Sequence of chain 58.H:
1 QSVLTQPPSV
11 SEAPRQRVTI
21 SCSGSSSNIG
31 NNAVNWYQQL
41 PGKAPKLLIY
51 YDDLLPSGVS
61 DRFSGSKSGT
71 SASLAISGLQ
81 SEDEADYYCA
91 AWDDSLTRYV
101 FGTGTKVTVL

This protein binds this small molecule.
Small molecule (SMILES): CC(=O)N[C@H]1[C@H](O[C@H]2[C@H](O)[C@@H](NC(C)=O)CO[C@@H]2CO)O[C@H](CO)[C@@H](O)[C@@H]1O

Sequence of chain 58.C:
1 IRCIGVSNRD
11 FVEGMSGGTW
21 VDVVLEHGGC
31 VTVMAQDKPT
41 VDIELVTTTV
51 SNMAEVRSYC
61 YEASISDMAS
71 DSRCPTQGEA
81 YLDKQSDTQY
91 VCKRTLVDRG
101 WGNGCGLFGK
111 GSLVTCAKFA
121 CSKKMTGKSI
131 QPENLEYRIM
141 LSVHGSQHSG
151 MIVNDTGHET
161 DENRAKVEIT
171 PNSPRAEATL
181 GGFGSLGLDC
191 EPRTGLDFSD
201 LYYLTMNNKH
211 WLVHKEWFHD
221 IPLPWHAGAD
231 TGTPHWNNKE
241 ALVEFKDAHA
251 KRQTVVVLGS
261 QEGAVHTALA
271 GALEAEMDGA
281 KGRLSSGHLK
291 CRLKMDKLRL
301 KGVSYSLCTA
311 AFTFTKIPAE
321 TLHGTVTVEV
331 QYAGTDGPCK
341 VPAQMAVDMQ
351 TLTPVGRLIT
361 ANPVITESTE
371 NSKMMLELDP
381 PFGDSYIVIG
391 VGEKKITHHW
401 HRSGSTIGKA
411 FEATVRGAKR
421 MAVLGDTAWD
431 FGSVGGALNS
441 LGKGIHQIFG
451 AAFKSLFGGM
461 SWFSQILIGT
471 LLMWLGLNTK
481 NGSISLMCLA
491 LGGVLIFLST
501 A

Binding-site contacts:
Ligand atom C4 contacts residue LEU96 of chain 58.H at 4.3 Å (hydrophobic).
Ligand atom N2 contacts residue LEU96 of chain 58.H at 3.6 Å.
Ligand atom O4 contacts residue LEU96 of chain 58.H at 3.2 Å.
Ligand atom O3 contacts residue LEU96 of chain 58.H at 4.1 Å.
Ligand atom C7 contacts residue GLY150 of chain 58.C at 3.7 Å.
Ligand atom C8 contacts residue GLY150 of chain 58.C at 3.8 Å.
Ligand atom C1 contacts residue LEU96 of chain 58.H at 3.9 Å (hydrophobic).
Ligand atom O7 contacts residue HIS148 of chain 58.C at 4.0 Å.
Ligand atom O7 contacts residue MET151 of chain 58.C at 3.3 Å.
Ligand atom C1 contacts residue SER95 of chain 58.H at 3.6 Å.
Ligand atom C8 contacts residue ASN154 of chain 58.C at 4.2 Å.
Ligand atom C7 contacts residue MET151 of chain 58.C at 4.3 Å (hydrophobic).
Ligand atom C3 contacts residue SER95 of chain 58.H at 3.2 Å.
Ligand atom N2 contacts residue ASN154 of chain 58.C at 3.9 Å.
Ligand atom O5 contacts residue MET151 of chain 58.C at 3.8 Å.
Ligand atom C8 contacts residue SER95 of chain 58.H at 3.5 Å.
Ligand atom N2 contacts residue SER95 of chain 58.H at 2.6 Å (h-bond).
Ligand atom C2 contacts residue MET151 of chain 58.C at 4.1 Å (hydrophobic).
Ligand atom O3 contacts residue SER95 of chain 58.H at 3.2 Å (h-bond).
Ligand atom C7 contacts residue ASN154 of chain 58.C at 3.4 Å.
Ligand atom C1 contacts residue ASN154 of chain 58.C at 3.1 Å.
Ligand atom C2 contacts residue LEU96 of chain 58.H at 3.6 Å (hydrophobic).
Ligand atom C1 contacts residue MET151 of chain 58.C at 3.6 Å (hydrophobic).
Ligand atom O7 contacts residue GLY150 of chain 58.C at 2.8 Å (h-bond).
Ligand atom C3 contacts residue LEU96 of chain 58.H at 4.2 Å (hydrophobic).
Ligand atom O7 contacts residue ASN154 of chain 58.C at 2.9 Å (h-bond).
Ligand atom C2 contacts residue ASN154 of chain 58.C at 4.0 Å.
Ligand atom C2 contacts residue SER95 of chain 58.H at 3.4 Å.
Ligand atom O5 contacts residue ASN154 of chain 58.C at 4.0 Å.
Ligand atom O5 contacts residue LEU96 of chain 58.H at 4.5 Å.
Ligand atom C7 contacts residue SER95 of chain 58.H at 3.5 Å.
Ligand atom C8 contacts residue ASP94 of chain 58.H at 3.5 Å.